Sequence of chain 2.A:
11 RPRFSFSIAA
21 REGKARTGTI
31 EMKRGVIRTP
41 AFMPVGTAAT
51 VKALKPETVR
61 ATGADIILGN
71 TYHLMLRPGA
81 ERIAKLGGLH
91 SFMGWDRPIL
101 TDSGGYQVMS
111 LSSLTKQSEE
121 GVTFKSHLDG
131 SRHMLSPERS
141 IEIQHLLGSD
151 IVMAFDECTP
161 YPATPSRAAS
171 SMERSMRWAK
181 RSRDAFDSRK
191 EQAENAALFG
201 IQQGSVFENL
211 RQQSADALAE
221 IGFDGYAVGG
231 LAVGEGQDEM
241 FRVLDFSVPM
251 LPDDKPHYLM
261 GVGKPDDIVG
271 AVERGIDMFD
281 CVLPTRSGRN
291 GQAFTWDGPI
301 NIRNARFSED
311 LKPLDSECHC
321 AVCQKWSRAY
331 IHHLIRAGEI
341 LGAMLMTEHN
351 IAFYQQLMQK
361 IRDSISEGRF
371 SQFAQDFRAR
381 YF

Binding-site contacts:
Ligand atom N3 contacts residue MET260 of chain 2.A at 3.7 Å.
Ligand atom C8 contacts residue MET260 of chain 2.A at 3.8 Å (hydrophobic).
Ligand atom C7 contacts residue GLY230 of chain 2.A at 4.0 Å.
Ligand atom C1 contacts residue GLY261 of chain 2.A at 3.7 Å.
Ligand atom C3 contacts residue MET260 of chain 2.A at 4.0 Å (hydrophobic).
Ligand atom N2 contacts residue TYR106 of chain 2.A at 3.8 Å.
Ligand atom C10 contacts residue ASN70 of chain 2.A at 4.1 Å.
Ligand atom S1 contacts residue ASP280 of chain 2.A at 3.4 Å (salt-bridge).
Ligand atom N2 contacts residue ASP156 of chain 2.A at 3.6 Å (salt-bridge).
Ligand atom C4 contacts residue TYR106 of chain 2.A at 4.0 Å (hydrophobic).
Ligand atom O1 contacts residue GLY229 of chain 2.A at 3.5 Å.
Ligand atom N3 contacts residue TYR106 of chain 2.A at 3.6 Å.
Ligand atom C8 contacts residue TYR106 of chain 2.A at 3.7 Å (hydrophobic).
Ligand atom O1 contacts residue GLN203 of chain 2.A at 3.4 Å (h-bond).
Ligand atom O1 contacts residue CYS158 of chain 2.A at 3.3 Å (h-bond).
Ligand atom N1 contacts residue MET260 of chain 2.A at 4.0 Å.
Ligand atom C11 contacts residue ASP102 of chain 2.A at 3.5 Å.
Ligand atom N4 contacts residue LEU231 of chain 2.A at 2.5 Å (h-bond).
Ligand atom C5 contacts residue LEU231 of chain 2.A at 3.8 Å (hydrophobic).
Ligand atom N1 contacts residue ASP156 of chain 2.A at 3.7 Å.
Ligand atom C6 contacts residue LEU231 of chain 2.A at 3.6 Å (hydrophobic).
Ligand atom N2 contacts residue MET260 of chain 2.A at 3.9 Å.
Ligand atom S1 contacts residue GLY261 of chain 2.A at 3.8 Å.
Ligand atom C2 contacts residue MET260 of chain 2.A at 4.0 Å (hydrophobic).
Ligand atom C10 contacts residue ASP280 of chain 2.A at 3.4 Å.
Ligand atom C3 contacts residue TYR106 of chain 2.A at 3.9 Å (hydrophobic).
Ligand atom C12 contacts residue ASN70 of chain 2.A at 3.3 Å.
Ligand atom C7 contacts residue CYS158 of chain 2.A at 3.7 Å (hydrophobic).
Ligand atom C9 contacts residue TYR106 of chain 2.A at 4.1 Å (hydrophobic).
Ligand atom N4 contacts residue ALA232 of chain 2.A at 3.7 Å.
Ligand atom C1 contacts residue MET260 of chain 2.A at 3.7 Å (hydrophobic).
Ligand atom C5 contacts residue GLY230 of chain 2.A at 4.0 Å.
Ligand atom N2 contacts residue SER103 of chain 2.A at 4.1 Å.
Ligand atom C6 contacts residue MET260 of chain 2.A at 3.4 Å (hydrophobic).
Ligand atom N4 contacts residue MET260 of chain 2.A at 3.2 Å (h-bond).
Ligand atom C11 contacts residue ASN70 of chain 2.A at 3.6 Å.
Ligand atom O1 contacts residue GLY230 of chain 2.A at 2.9 Å (h-bond).
Ligand atom C10 contacts residue LEU68 of chain 2.A at 3.8 Å (hydrophobic).
Ligand atom C10 contacts residue ASP102 of chain 2.A at 3.5 Å.
Ligand atom C4 contacts residue MET260 of chain 2.A at 4.1 Å (hydrophobic).

The protein below binds the small molecule below.
Small molecule (SMILES): CCCSCc1cc(N)cc2c(=O)[nH]c(N)nc12